A small-molecule ligand and the protein it binds are described below.
Small molecule (SMILES): O=C1[C@@H]2C3CCC(CC3)[C@@H]2C(=O)N1c1ccc([N+](=O)[O-])c2ccccc12

Binding-site contacts:
Ligand atom C22 contacts residue MET128 of chain 1.A at 3.7 Å (hydrophobic).
Ligand atom C11 contacts residue PHE217 of chain 1.A at 3.8 Å (hydrophobic).
Ligand atom C19 contacts residue GLY49 of chain 1.A at 3.8 Å.
Ligand atom C2 contacts residue LEU45 of chain 1.A at 3.8 Å (hydrophobic).
Ligand atom O13 contacts residue MET121 of chain 1.A at 3.8 Å.
Ligand atom C19 contacts residue LEU48 of chain 1.A at 3.5 Å (hydrophobic).
Ligand atom C16 contacts residue LEU45 of chain 1.A at 3.1 Å (hydrophobic).
Ligand atom O10 contacts residue MET86 of chain 1.A at 3.6 Å.
Ligand atom C24 contacts residue MET128 of chain 1.A at 3.8 Å (hydrophobic).
Ligand atom C20 contacts residue PHE105 of chain 1.A at 3.8 Å (hydrophobic).
Ligand atom C1 contacts residue ASN46 of chain 1.A at 3.2 Å.
Ligand atom C7 contacts residue ASN46 of chain 1.A at 3.5 Å.
Ligand atom C16 contacts residue GLY49 of chain 1.A at 3.6 Å.
Ligand atom O26 contacts residue PHE105 of chain 1.A at 3.2 Å (h-bond).
Ligand atom O13 contacts residue LEU45 of chain 1.A at 3.4 Å.
Ligand atom O10 contacts residue MET236 of chain 1.A at 3.6 Å.
Ligand atom C7 contacts residue MET236 of chain 1.A at 3.6 Å (hydrophobic).
Ligand atom C11 contacts residue ASN46 of chain 1.A at 3.8 Å.
Ligand atom O26 contacts residue ARG93 of chain 1.A at 2.8 Å (salt-bridge).
Ligand atom C8 contacts residue MET83 of chain 1.A at 3.3 Å (hydrophobic).
Ligand atom C20 contacts residue MET86 of chain 1.A at 3.7 Å (hydrophobic).
Ligand atom C3 contacts residue MET236 of chain 1.A at 3.5 Å (hydrophobic).
Ligand atom C4 contacts residue LEU45 of chain 1.A at 3.7 Å (hydrophobic).
Ligand atom O25 contacts residue ARG93 of chain 1.A at 3.6 Å (salt-bridge).
Ligand atom C17 contacts residue PHE105 of chain 1.A at 3.6 Å (hydrophobic).
Ligand atom O10 contacts residue GLY49 of chain 1.A at 3.4 Å.
Ligand atom C22 contacts residue LEU214 of chain 1.A at 3.6 Å (hydrophobic).
Ligand atom O25 contacts residue MET86 of chain 1.A at 3.8 Å.
Ligand atom O10 contacts residue LEU45 of chain 1.A at 3.8 Å.
Ligand atom N23 contacts residue ARG93 of chain 1.A at 3.6 Å.
Ligand atom C7 contacts residue ALA218 of chain 1.A at 3.7 Å (hydrophobic).
Ligand atom C8 contacts residue ALA218 of chain 1.A at 3.8 Å (hydrophobic).
Ligand atom C6 contacts residue LEU45 of chain 1.A at 3.7 Å (hydrophobic).
Ligand atom O25 contacts residue GLN52 of chain 1.A at 2.8 Å (h-bond).
Ligand atom C21 contacts residue MET86 of chain 1.A at 3.5 Å (hydrophobic).
Ligand atom C15 contacts residue MET86 of chain 1.A at 3.7 Å (hydrophobic).
Ligand atom O10 contacts residue TRP82 of chain 1.A at 3.7 Å.
Ligand atom C24 contacts residue MET90 of chain 1.A at 3.8 Å (hydrophobic).
Ligand atom O26 contacts residue MET90 of chain 1.A at 3.4 Å.
Ligand atom C2 contacts residue ASN46 of chain 1.A at 3.6 Å.

Sequence of chain 1.A:
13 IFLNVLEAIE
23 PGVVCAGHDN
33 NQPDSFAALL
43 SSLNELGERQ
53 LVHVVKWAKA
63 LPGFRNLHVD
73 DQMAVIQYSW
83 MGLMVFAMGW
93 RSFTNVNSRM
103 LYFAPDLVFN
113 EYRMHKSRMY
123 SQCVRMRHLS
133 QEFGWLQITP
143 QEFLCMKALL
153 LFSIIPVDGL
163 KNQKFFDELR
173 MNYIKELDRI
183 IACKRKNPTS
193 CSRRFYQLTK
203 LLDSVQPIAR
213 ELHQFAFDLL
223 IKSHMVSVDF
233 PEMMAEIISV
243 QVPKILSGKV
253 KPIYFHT